This small molecule binds to this protein.
Small molecule (SMILES): CC(=O)N[C@H]1[C@H](O[C@H]2[C@H](O)[C@@H](NC(C)=O)CO[C@@H]2CO)O[C@H](CO)[C@@H](O[C@@H]2O[C@H](CO)[C@@H](O)[C@H](O)[C@@H]2O)[C@@H]1O

Sequence of chain 1.D:
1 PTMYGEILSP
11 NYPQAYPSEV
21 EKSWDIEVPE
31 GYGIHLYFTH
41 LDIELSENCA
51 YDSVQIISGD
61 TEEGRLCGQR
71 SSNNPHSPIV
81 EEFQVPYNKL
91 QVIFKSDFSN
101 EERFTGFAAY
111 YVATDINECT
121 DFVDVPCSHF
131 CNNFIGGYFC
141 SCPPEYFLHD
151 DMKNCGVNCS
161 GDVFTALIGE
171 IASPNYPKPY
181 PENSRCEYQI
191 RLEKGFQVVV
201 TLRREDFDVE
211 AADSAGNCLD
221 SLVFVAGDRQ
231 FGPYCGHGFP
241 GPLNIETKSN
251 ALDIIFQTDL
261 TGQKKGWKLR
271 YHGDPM

Binding-site contacts:
Ligand atom C2 contacts residue ASN158 of chain 1.D at 2.5 Å.
Ligand atom N2 contacts residue GLY161 of chain 1.D at 3.5 Å.
Ligand atom O5 contacts residue ASN158 of chain 1.D at 2.4 Å (h-bond).
Ligand atom C6 contacts residue PHE147 of chain 1.D at 3.4 Å (hydrophobic).
Ligand atom N2 contacts residue SER160 of chain 1.D at 2.5 Å (h-bond).
Ligand atom C7 contacts residue GLY161 of chain 1.D at 2.7 Å.
Ligand atom O7 contacts residue GLY161 of chain 1.D at 2.7 Å (h-bond).
Ligand atom C6 contacts residue ASN158 of chain 1.D at 3.6 Å.
Ligand atom N2 contacts residue ASN158 of chain 1.D at 3.7 Å.
Ligand atom O4 contacts residue ASN158 of chain 1.D at 4.3 Å.
Ligand atom C8 contacts residue GLY161 of chain 1.D at 1.5 Å.
Ligand atom O7 contacts residue PHE147 of chain 1.D at 3.7 Å.
Ligand atom C3 contacts residue ASN158 of chain 1.D at 3.2 Å.
Ligand atom C5 contacts residue ASN158 of chain 1.D at 3.1 Å.
Ligand atom O7 contacts residue ASP162 of chain 1.D at 4.1 Å.
Ligand atom N2 contacts residue PHE147 of chain 1.D at 4.0 Å.
Ligand atom C8 contacts residue SER160 of chain 1.D at 2.9 Å.
Ligand atom C7 contacts residue ASP162 of chain 1.D at 4.0 Å.
Ligand atom C7 contacts residue SER160 of chain 1.D at 3.0 Å.
Ligand atom C7 contacts residue PHE147 of chain 1.D at 4.0 Å (hydrophobic).
Ligand atom O7 contacts residue SER160 of chain 1.D at 4.1 Å.
Ligand atom O7 contacts residue ASN158 of chain 1.D at 4.3 Å.
Ligand atom O3 contacts residue ASN158 of chain 1.D at 4.0 Å.
Ligand atom C2 contacts residue PHE147 of chain 1.D at 3.8 Å (hydrophobic).
Ligand atom C4 contacts residue ASN158 of chain 1.D at 3.0 Å.
Ligand atom C1 contacts residue ASN158 of chain 1.D at 1.4 Å.
Ligand atom O6 contacts residue PHE147 of chain 1.D at 3.7 Å.
Ligand atom C1 contacts residue SER160 of chain 1.D at 4.0 Å.
Ligand atom C8 contacts residue ASP162 of chain 1.D at 3.4 Å.
Ligand atom C3 contacts residue PHE147 of chain 1.D at 4.3 Å (hydrophobic).
Ligand atom C2 contacts residue SER160 of chain 1.D at 3.5 Å.